The small molecule below binds the protein below.
Small molecule (SMILES): CC(=O)N[C@@H]1[C@@H](O)[C@H](O[C@@H]2O[C@H](CO)[C@@H](O[C@@H]3O[C@H](CO)[C@@H](O[C@@H]4O[C@H](CO)[C@@H](O)[C@H](O)[C@H]4NC(C)=O)[C@H](O)[C@H]3NC(C)=O)[C@H](O)[C@H]2NC(C)=O)[C@@H](CO)O[C@H]1O

Binding-site contacts:
Ligand atom C1 contacts residue ASN46 of chain 1.A at 3.8 Å.
Ligand atom C7 contacts residue ASP101 of chain 1.A at 3.6 Å.
Ligand atom O7 contacts residue ILE58 of chain 1.A at 3.7 Å.
Ligand atom C5 contacts residue GLN57 of chain 1.A at 3.7 Å.
Ligand atom C5 contacts residue ASN103 of chain 1.A at 3.5 Å.
Ligand atom C1 contacts residue ASP101 of chain 1.A at 3.5 Å.
Ligand atom C2 contacts residue ALA107 of chain 1.A at 3.5 Å (hydrophobic).
Ligand atom O5 contacts residue ASN103 of chain 1.A at 3.8 Å.
Ligand atom C3 contacts residue ASP101 of chain 1.A at 3.7 Å.
Ligand atom C5 contacts residue ASP101 of chain 1.A at 3.8 Å.
Ligand atom O3 contacts residue TRP63 of chain 1.A at 3.5 Å (h-bond).
Ligand atom C6 contacts residue ASP101 of chain 1.A at 3.1 Å.
Ligand atom O3 contacts residue ASN103 of chain 1.A at 3.7 Å.
Ligand atom C8 contacts residue ASP101 of chain 1.A at 3.7 Å.
Ligand atom O1 contacts residue ASP52 of chain 1.A at 3.9 Å.
Ligand atom O5 contacts residue VAL109 of chain 1.A at 3.7 Å.
Ligand atom N2 contacts residue ASN46 of chain 1.A at 3.4 Å (h-bond).
Ligand atom C1 contacts residue ASP52 of chain 1.A at 3.2 Å.
Ligand atom O6 contacts residue VAL109 of chain 1.A at 3.9 Å.
Ligand atom C5 contacts residue ASP52 of chain 1.A at 3.5 Å.
Ligand atom O6 contacts residue TRP63 of chain 1.A at 3.6 Å.
Ligand atom C1 contacts residue ALA107 of chain 1.A at 3.7 Å (hydrophobic).
Ligand atom N2 contacts residue ALA107 of chain 1.A at 2.9 Å (h-bond).
Ligand atom O4 contacts residue ASP101 of chain 1.A at 3.1 Å (salt-bridge).
Ligand atom O6 contacts residue ASP101 of chain 1.A at 2.4 Å (salt-bridge).
Ligand atom C6 contacts residue TRP63 of chain 1.A at 3.6 Å (hydrophobic).
Ligand atom C2 contacts residue ASP101 of chain 1.A at 3.4 Å.
Ligand atom C3 contacts residue ALA107 of chain 1.A at 3.6 Å (hydrophobic).
Ligand atom O7 contacts residue ASN59 of chain 1.A at 3.0 Å (h-bond).
Ligand atom C8 contacts residue TRP108 of chain 1.A at 3.2 Å (hydrophobic).
Ligand atom C4 contacts residue ASP101 of chain 1.A at 3.8 Å.
Ligand atom O6 contacts residue GLU35 of chain 1.A at 3.1 Å (salt-bridge).
Ligand atom C8 contacts residue LEU75 of chain 1.A at 3.3 Å (hydrophobic).
Ligand atom O6 contacts residue ASN103 of chain 1.A at 3.8 Å.
Ligand atom C6 contacts residue GLN57 of chain 1.A at 2.9 Å.
Ligand atom C6 contacts residue ASN103 of chain 1.A at 3.2 Å.
Ligand atom N2 contacts residue ASP101 of chain 1.A at 2.7 Å (salt-bridge).
Ligand atom O4 contacts residue ASN59 of chain 1.A at 3.6 Å.
Ligand atom O7 contacts residue TRP63 of chain 1.A at 3.4 Å.
Ligand atom O6 contacts residue GLN57 of chain 1.A at 3.7 Å.

Sequence of chain 1.A:
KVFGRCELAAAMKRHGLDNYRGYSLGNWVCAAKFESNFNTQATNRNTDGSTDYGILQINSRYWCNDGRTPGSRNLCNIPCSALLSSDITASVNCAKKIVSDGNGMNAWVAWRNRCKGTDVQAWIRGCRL